A protein and the small-molecule ligand that binds it are described below.
Small molecule (SMILES): CC(=O)N[C@@H]1[C@@H](O)[C@H](O)[C@@H](CO)O[C@H]1O

Sequence of chain 21.H:
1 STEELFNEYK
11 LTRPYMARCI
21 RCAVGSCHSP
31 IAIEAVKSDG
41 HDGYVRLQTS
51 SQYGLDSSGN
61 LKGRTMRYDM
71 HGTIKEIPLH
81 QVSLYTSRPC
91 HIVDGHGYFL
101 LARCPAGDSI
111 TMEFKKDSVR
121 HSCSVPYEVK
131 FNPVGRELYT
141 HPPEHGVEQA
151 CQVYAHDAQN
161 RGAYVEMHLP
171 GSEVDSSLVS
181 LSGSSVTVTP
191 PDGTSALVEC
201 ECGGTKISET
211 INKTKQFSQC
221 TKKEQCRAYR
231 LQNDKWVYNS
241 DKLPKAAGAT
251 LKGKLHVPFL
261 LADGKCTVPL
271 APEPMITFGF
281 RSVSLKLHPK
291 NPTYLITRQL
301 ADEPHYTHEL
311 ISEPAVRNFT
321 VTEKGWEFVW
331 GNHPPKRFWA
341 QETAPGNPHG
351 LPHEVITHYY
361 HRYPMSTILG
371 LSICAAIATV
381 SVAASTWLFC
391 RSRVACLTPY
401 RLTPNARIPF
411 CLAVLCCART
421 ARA

Binding-site contacts:
Ligand atom O6 contacts residue SER284 of chain 21.H at 2.6 Å (h-bond).
Ligand atom C6 contacts residue SER284 of chain 21.H at 3.5 Å.
Ligand atom C6 contacts residue ASN318 of chain 21.H at 3.2 Å.
Ligand atom O6 contacts residue ASN318 of chain 21.H at 2.6 Å (h-bond).